Sequence of chain 1.C:
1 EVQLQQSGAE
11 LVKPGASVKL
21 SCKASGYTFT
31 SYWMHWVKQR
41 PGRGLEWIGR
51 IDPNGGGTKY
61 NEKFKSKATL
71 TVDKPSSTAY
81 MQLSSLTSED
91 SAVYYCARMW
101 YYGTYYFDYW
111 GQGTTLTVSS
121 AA

Sequence of chain 1.G:
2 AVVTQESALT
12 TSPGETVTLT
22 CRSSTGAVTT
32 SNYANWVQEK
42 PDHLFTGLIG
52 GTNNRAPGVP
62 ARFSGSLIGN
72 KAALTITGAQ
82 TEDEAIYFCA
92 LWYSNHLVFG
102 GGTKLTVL

Binding-site contacts:
Ligand atom O1 contacts residue TRP33 of chain 1.C at 3.4 Å.
Ligand atom O5 contacts residue TYR105 of chain 1.C at 3.7 Å.
Ligand atom O contacts residue HIS35 of chain 1.C at 3.0 Å (h-bond).
Ligand atom O3 contacts residue ARG50 of chain 1.C at 2.6 Å (salt-bridge).
Ligand atom O6 contacts residue LYS59 of chain 1.C at 3.3 Å.
Ligand atom C1 contacts residue TRP93 of chain 1.G at 3.3 Å (hydrophobic).
Ligand atom C2 contacts residue TRP33 of chain 1.C at 3.4 Å (hydrophobic).
Ligand atom C13 contacts residue TRP93 of chain 1.G at 3.7 Å (hydrophobic).
Ligand atom C11 contacts residue TYR105 of chain 1.C at 3.4 Å (hydrophobic).
Ligand atom C5 contacts residue TRP33 of chain 1.C at 3.2 Å (hydrophobic).
Ligand atom O1 contacts residue TRP93 of chain 1.G at 3.8 Å.
Ligand atom O1 contacts residue ARG50 of chain 1.C at 2.7 Å.
Ligand atom C4 contacts residue TYR105 of chain 1.C at 3.8 Å (hydrophobic).
Ligand atom C14 contacts residue TYR105 of chain 1.C at 3.6 Å (hydrophobic).
Ligand atom O3 contacts residue LYS59 of chain 1.C at 2.8 Å.
Ligand atom O2 contacts residue TYR34 of chain 1.G at 3.8 Å.
Ligand atom C10 contacts residue TRP33 of chain 1.C at 3.5 Å (hydrophobic).
Ligand atom C11 contacts residue TYR34 of chain 1.G at 3.6 Å (hydrophobic).
Ligand atom C6 contacts residue TYR105 of chain 1.C at 3.6 Å (hydrophobic).
Ligand atom C7 contacts residue MET99 of chain 1.C at 3.5 Å (hydrophobic).
Ligand atom C8 contacts residue TRP93 of chain 1.G at 3.5 Å (hydrophobic).
Ligand atom C3 contacts residue TRP93 of chain 1.G at 3.4 Å (hydrophobic).
Ligand atom C1 contacts residue TRP33 of chain 1.C at 3.8 Å (hydrophobic).
Ligand atom C8 contacts residue TYR105 of chain 1.C at 3.6 Å (hydrophobic).
Ligand atom C12 contacts residue MET99 of chain 1.C at 3.6 Å (hydrophobic).
Ligand atom O2 contacts residue TYR105 of chain 1.C at 3.4 Å.
Ligand atom C10 contacts residue LYS59 of chain 1.C at 3.7 Å.
Ligand atom C6 contacts residue TRP93 of chain 1.G at 3.5 Å (hydrophobic).
Ligand atom C12 contacts residue ASN36 of chain 1.G at 3.7 Å.
Ligand atom C14 contacts residue ASN36 of chain 1.G at 3.6 Å.
Ligand atom O2 contacts residue TRP93 of chain 1.G at 3.6 Å.
Ligand atom O contacts residue TRP93 of chain 1.G at 3.5 Å.
Ligand atom C14 contacts residue TYR34 of chain 1.G at 3.7 Å (hydrophobic).
Ligand atom C9 contacts residue TRP93 of chain 1.G at 3.6 Å (hydrophobic).
Ligand atom C4 contacts residue TRP93 of chain 1.G at 3.5 Å (hydrophobic).
Ligand atom C2 contacts residue TRP93 of chain 1.G at 3.3 Å (hydrophobic).
Ligand atom C11 contacts residue TRP93 of chain 1.G at 3.6 Å (hydrophobic).
Ligand atom O3 contacts residue TRP33 of chain 1.C at 3.8 Å.
Ligand atom C10 contacts residue ARG50 of chain 1.C at 3.6 Å.
Ligand atom C5 contacts residue TRP93 of chain 1.G at 3.4 Å (hydrophobic).

This small molecule binds to this protein.
Small molecule (SMILES): O=C1c2ccccc2C(=O)c2c1cc(S(=O)(=O)O)c(O)c2O